Sequence of chain 1.B:
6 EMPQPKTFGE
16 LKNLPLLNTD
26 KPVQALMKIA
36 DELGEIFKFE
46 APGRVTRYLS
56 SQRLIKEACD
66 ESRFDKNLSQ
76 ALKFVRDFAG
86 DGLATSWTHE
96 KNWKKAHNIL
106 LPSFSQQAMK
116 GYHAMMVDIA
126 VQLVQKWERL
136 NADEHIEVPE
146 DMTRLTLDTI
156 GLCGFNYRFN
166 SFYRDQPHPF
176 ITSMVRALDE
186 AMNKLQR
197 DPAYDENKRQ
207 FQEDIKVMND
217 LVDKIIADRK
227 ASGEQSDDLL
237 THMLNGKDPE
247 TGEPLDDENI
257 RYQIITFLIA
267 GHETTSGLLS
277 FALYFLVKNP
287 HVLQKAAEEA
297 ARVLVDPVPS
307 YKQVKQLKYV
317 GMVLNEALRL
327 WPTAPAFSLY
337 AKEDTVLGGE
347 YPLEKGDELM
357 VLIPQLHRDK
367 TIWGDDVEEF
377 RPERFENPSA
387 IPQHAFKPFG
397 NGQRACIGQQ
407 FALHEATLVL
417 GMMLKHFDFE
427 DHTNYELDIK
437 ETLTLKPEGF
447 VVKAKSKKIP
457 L

This protein binds this small molecule.
Small molecule (SMILES): O=C(CCCCCn1ccnc1)N[C@@H](Cc1ccc(O)cc1)C(=O)N[C@@H](Cc1ccc(O)cc1)C(=O)O

Binding-site contacts:
Ligand atom C33 contacts residue HEM1 of chain 1.F at 3.5 Å.
Ligand atom OH contacts residue PRO27 of chain 1.B at 3.6 Å.
Ligand atom OH contacts residue ALA46 of chain 1.B at 3.3 Å.
Ligand atom CB contacts residue TYR53 of chain 1.B at 3.6 Å (hydrophobic).
Ligand atom OH contacts residue LEU190 of chain 1.B at 3.5 Å.
Ligand atom CE2 contacts residue PRO27 of chain 1.B at 3.3 Å (hydrophobic).
Ligand atom O26 contacts residue MET356 of chain 1.B at 3.4 Å.
Ligand atom OXT contacts residue SER74 of chain 1.B at 3.3 Å.
Ligand atom CE1 contacts residue PRO27 of chain 1.B at 3.6 Å (hydrophobic).
Ligand atom CZ contacts residue LEU190 of chain 1.B at 3.6 Å (hydrophobic).
Ligand atom C contacts residue MET356 of chain 1.B at 3.7 Å (hydrophobic).
Ligand atom C contacts residue GLN75 of chain 1.B at 3.5 Å.
Ligand atom C27 contacts residue ALA332 of chain 1.B at 3.8 Å (hydrophobic).
Ligand atom O contacts residue SER74 of chain 1.B at 3.5 Å.
Ligand atom CZ contacts residue PRO27 of chain 1.B at 3.3 Å (hydrophobic).
Ligand atom OXT contacts residue ALA76 of chain 1.B at 2.8 Å (h-bond).
Ligand atom CD1 contacts residue LEU22 of chain 1.B at 3.8 Å (hydrophobic).
Ligand atom O26 contacts residue ALA332 of chain 1.B at 3.7 Å.
Ligand atom C30 contacts residue LEU439 of chain 1.B at 3.5 Å (hydrophobic).
Ligand atom O contacts residue MET356 of chain 1.B at 3.5 Å.
Ligand atom CE2 contacts residue MET187 of chain 1.B at 3.7 Å (hydrophobic).
Ligand atom OH contacts residue ARG49 of chain 1.B at 3.3 Å.
Ligand atom CE2 contacts residue ARG49 of chain 1.B at 3.4 Å.
Ligand atom C28 contacts residue LEU439 of chain 1.B at 3.2 Å (hydrophobic).
Ligand atom CB contacts residue VAL28 of chain 1.B at 3.6 Å (hydrophobic).
Ligand atom O contacts residue GLN75 of chain 1.B at 2.8 Å (h-bond).
Ligand atom CD1 contacts residue TYR53 of chain 1.B at 3.3 Å (hydrophobic).
Ligand atom CE1 contacts residue ARG49 of chain 1.B at 3.4 Å.
Ligand atom CD2 contacts residue LEU22 of chain 1.B at 3.5 Å (hydrophobic).
Ligand atom O contacts residue ARG49 of chain 1.B at 2.9 Å (salt-bridge).
Ligand atom OXT contacts residue GLN75 of chain 1.B at 3.3 Å (h-bond).
Ligand atom C contacts residue ALA76 of chain 1.B at 3.8 Å (hydrophobic).
Ligand atom CD2 contacts residue ARG49 of chain 1.B at 3.6 Å.
Ligand atom CZ contacts residue ARG49 of chain 1.B at 3.3 Å.
Ligand atom CG contacts residue ARG49 of chain 1.B at 3.7 Å.
Ligand atom CD1 contacts residue ARG49 of chain 1.B at 3.6 Å.
Ligand atom CG contacts residue LEU22 of chain 1.B at 3.5 Å (hydrophobic).
Ligand atom C01 contacts residue ALA76 of chain 1.B at 3.7 Å (hydrophobic).
Ligand atom C contacts residue SER74 of chain 1.B at 3.6 Å.
Ligand atom O contacts residue TYR53 of chain 1.B at 2.8 Å (h-bond).